This protein binds this small molecule.
Small molecule (SMILES): COc1ccccc1C1CCN(c2nc(C3(F)CC3)nc3ccc(N(C)CCO)cc23)CC1

Sequence of chain 1.E:
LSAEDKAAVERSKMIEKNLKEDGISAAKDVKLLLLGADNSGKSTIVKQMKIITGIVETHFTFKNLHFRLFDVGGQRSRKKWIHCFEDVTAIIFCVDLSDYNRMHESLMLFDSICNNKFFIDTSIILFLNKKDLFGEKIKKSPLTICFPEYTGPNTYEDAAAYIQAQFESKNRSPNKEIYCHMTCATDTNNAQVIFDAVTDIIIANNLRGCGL

Sequence of chain 1.A:
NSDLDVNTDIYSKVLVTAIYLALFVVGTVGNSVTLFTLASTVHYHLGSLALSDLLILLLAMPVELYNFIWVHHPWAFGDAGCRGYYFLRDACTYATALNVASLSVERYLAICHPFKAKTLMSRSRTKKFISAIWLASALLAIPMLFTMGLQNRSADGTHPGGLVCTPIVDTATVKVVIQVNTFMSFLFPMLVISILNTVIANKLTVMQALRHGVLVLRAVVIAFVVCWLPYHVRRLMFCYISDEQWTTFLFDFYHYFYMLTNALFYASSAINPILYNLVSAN

Binding-site contacts:
Ligand atom C22 contacts residue GLY226 of chain 1.E at 3.6 Å.
Ligand atom C1 contacts residue ASN242 of chain 1.A at 3.5 Å.
Ligand atom C6 contacts residue VAL298 of chain 1.A at 3.4 Å (hydrophobic).
Ligand atom N4 contacts residue CYS225 of chain 1.E at 3.4 Å (h-bond).
Ligand atom C16 contacts residue LEU227 of chain 1.E at 3.6 Å (hydrophobic).
Ligand atom C12 contacts residue TYR354 of chain 1.A at 3.2 Å (hydrophobic).
Ligand atom C22 contacts residue CYS225 of chain 1.E at 2.5 Å (hydrophobic).
Ligand atom N4 contacts residue LEU91 of chain 1.A at 3.8 Å.
Ligand atom C21 contacts residue LEU91 of chain 1.A at 3.1 Å (hydrophobic).
Ligand atom C3 contacts residue LEU148 of chain 1.A at 3.7 Å (hydrophobic).
Ligand atom C19 contacts residue CYS225 of chain 1.E at 2.8 Å (hydrophobic).
Ligand atom C9 contacts residue VAL294 of chain 1.A at 3.7 Å (hydrophobic).
Ligand atom N3 contacts residue LEU227 of chain 1.E at 3.4 Å.
Ligand atom C14 contacts residue ARG152 of chain 1.A at 3.4 Å.
Ligand atom C7 contacts residue VAL298 of chain 1.A at 3.3 Å (hydrophobic).
Ligand atom C15 contacts residue LEU227 of chain 1.E at 3.3 Å (hydrophobic).
Ligand atom N3 contacts residue ARG152 of chain 1.A at 2.6 Å (salt-bridge).
Ligand atom C1 contacts residue SER149 of chain 1.A at 3.0 Å.
Ligand atom C24 contacts residue ARG152 of chain 1.A at 3.8 Å.
Ligand atom C23 contacts residue CYS225 of chain 1.E at 3.6 Å (hydrophobic).
Ligand atom C26 contacts residue ARG152 of chain 1.A at 3.7 Å.
Ligand atom O2 contacts residue GLY226 of chain 1.E at 3.6 Å.
Ligand atom C20 contacts residue LEU227 of chain 1.E at 3.6 Å (hydrophobic).
Ligand atom C2 contacts residue LEU148 of chain 1.A at 3.8 Å (hydrophobic).
Ligand atom C20 contacts residue CYS225 of chain 1.E at 3.2 Å (hydrophobic).
Ligand atom C4 contacts residue TYR354 of chain 1.A at 3.5 Å (hydrophobic).
Ligand atom O1 contacts residue LEU295 of chain 1.A at 3.7 Å.
Ligand atom F1 contacts residue ILE156 of chain 1.A at 3.5 Å.
Ligand atom C6 contacts residue VAL145 of chain 1.A at 3.9 Å (hydrophobic).
Ligand atom C19 contacts residue GLY226 of chain 1.E at 3.9 Å.
Ligand atom F1 contacts residue ARG152 of chain 1.A at 3.4 Å.
Ligand atom C15 contacts residue ARG152 of chain 1.A at 3.1 Å.
Ligand atom C11 contacts residue TYR354 of chain 1.A at 3.5 Å (hydrophobic).
Ligand atom F1 contacts residue LEU222 of chain 1.E at 3.3 Å.
Ligand atom C20 contacts residue ARG152 of chain 1.A at 3.2 Å.
Ligand atom C19 contacts residue LEU227 of chain 1.E at 3.5 Å (hydrophobic).
Ligand atom C25 contacts residue LEU295 of chain 1.A at 3.8 Å (hydrophobic).
Ligand atom F1 contacts residue LEU227 of chain 1.E at 3.7 Å.
Ligand atom C12 contacts residue LEU148 of chain 1.A at 3.7 Å (hydrophobic).
Ligand atom C18 contacts residue CYS225 of chain 1.E at 3.5 Å (hydrophobic).